The protein below binds the small molecule below.
Small molecule (SMILES): Cc1cc(Oc2ccc3c(c2)OCO3)nc(Oc2ccc(-n3ccnc3)cc2)n1

Binding-site contacts:
Ligand atom O39 contacts residue TYR254 of chain 1.A at 4.0 Å.
Ligand atom C5 contacts residue HEM1 of chain 1.B at 3.4 Å.
Ligand atom C35 contacts residue PRO231 of chain 1.A at 4.1 Å (hydrophobic).
Ligand atom NFE contacts residue HEM1 of chain 1.B at 2.3 Å.
Ligand atom C33 contacts residue HEM1 of chain 1.B at 4.1 Å.
Ligand atom C35 contacts residue TYR254 of chain 1.A at 3.8 Å (hydrophobic).
Ligand atom C38 contacts residue HEM1 of chain 1.B at 3.6 Å.
Ligand atom C15 contacts residue GLN144 of chain 1.A at 3.7 Å.
Ligand atom NFE contacts residue PHE250 of chain 1.A at 4.1 Å.
Ligand atom N3 contacts residue VAL233 of chain 1.A at 3.6 Å.
Ligand atom C16 contacts residue PRO231 of chain 1.A at 3.6 Å (hydrophobic).
Ligand atom C12 contacts residue VAL233 of chain 1.A at 3.8 Å (hydrophobic).
Ligand atom C38 contacts residue TRP253 of chain 1.A at 3.2 Å (hydrophobic).
Ligand atom C16 contacts residue VAL233 of chain 1.A at 3.8 Å (hydrophobic).
Ligand atom C4 contacts residue VAL233 of chain 1.A at 4.1 Å (hydrophobic).
Ligand atom C38 contacts residue TYR254 of chain 1.A at 4.2 Å (hydrophobic).
Ligand atom C16 contacts residue ALA232 of chain 1.A at 4.2 Å (hydrophobic).
Ligand atom O37 contacts residue HEM1 of chain 1.B at 3.4 Å.
Ligand atom C36 contacts residue PRO231 of chain 1.A at 4.1 Å (hydrophobic).
Ligand atom O39 contacts residue TRP253 of chain 1.A at 3.7 Å.
Ligand atom C4 contacts residue PRO231 of chain 1.A at 3.5 Å (hydrophobic).
Ligand atom C21 contacts residue GLN144 of chain 1.A at 3.3 Å.
Ligand atom C31 contacts residue TYR254 of chain 1.A at 3.9 Å (hydrophobic).
Ligand atom O39 contacts residue PRO231 of chain 1.A at 3.5 Å.
Ligand atom C11 contacts residue VAL233 of chain 1.A at 3.4 Å (hydrophobic).
Ligand atom O17 contacts residue GLN144 of chain 1.A at 2.8 Å (h-bond).
Ligand atom C2 contacts residue HEM1 of chain 1.B at 3.1 Å.
Ligand atom C2 contacts residue VAL233 of chain 1.A at 4.0 Å (hydrophobic).
Ligand atom O28 contacts residue TYR254 of chain 1.A at 3.8 Å.
Ligand atom C4 contacts residue GLY252 of chain 1.A at 3.9 Å.
Ligand atom C34 contacts residue MET255 of chain 1.A at 4.0 Å (hydrophobic).
Ligand atom N26 contacts residue GLN144 of chain 1.A at 3.6 Å (h-bond).
Ligand atom C27 contacts residue ARG147 of chain 1.A at 4.2 Å.
Ligand atom C14 contacts residue GLN144 of chain 1.A at 3.7 Å.
Ligand atom C5 contacts residue GLY252 of chain 1.A at 3.5 Å.
Ligand atom C34 contacts residue HEM1 of chain 1.B at 4.1 Å.
Ligand atom O37 contacts residue MET255 of chain 1.A at 3.5 Å.
Ligand atom C15 contacts residue PRO231 of chain 1.A at 4.1 Å (hydrophobic).
Ligand atom C36 contacts residue TYR254 of chain 1.A at 3.4 Å (hydrophobic).
Ligand atom O37 contacts residue TRP253 of chain 1.A at 3.9 Å.

Sequence of chain 1.A:
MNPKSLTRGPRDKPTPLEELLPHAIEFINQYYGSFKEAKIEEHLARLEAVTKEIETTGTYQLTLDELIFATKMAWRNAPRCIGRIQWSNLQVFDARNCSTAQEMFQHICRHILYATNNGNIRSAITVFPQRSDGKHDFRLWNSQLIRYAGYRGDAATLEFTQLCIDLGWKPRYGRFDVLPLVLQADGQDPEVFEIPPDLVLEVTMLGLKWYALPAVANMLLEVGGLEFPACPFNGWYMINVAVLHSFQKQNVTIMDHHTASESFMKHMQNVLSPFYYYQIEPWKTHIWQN